Binding-site contacts:
Ligand atom O7 contacts residue HIS74 of chain 3.B at 4.3 Å.
Ligand atom C3 contacts residue ASN75 of chain 3.B at 3.8 Å.
Ligand atom C5 contacts residue ASN75 of chain 3.B at 3.6 Å.
Ligand atom C2 contacts residue ASN75 of chain 3.B at 2.5 Å.
Ligand atom N2 contacts residue THR77 of chain 3.B at 4.3 Å.
Ligand atom N2 contacts residue ASN75 of chain 3.B at 2.9 Å (h-bond).
Ligand atom C1 contacts residue THR77 of chain 3.B at 4.0 Å.
Ligand atom C7 contacts residue ASN75 of chain 3.B at 3.4 Å.
Ligand atom C1 contacts residue ASN75 of chain 3.B at 1.4 Å.
Ligand atom C8 contacts residue ASN75 of chain 3.B at 3.4 Å.
Ligand atom O5 contacts residue MET107 of chain 3.B at 4.5 Å.
Ligand atom C4 contacts residue ASN75 of chain 3.B at 4.2 Å.
Ligand atom O5 contacts residue ASN75 of chain 3.B at 2.3 Å (h-bond).
Ligand atom O7 contacts residue ASN75 of chain 3.B at 3.4 Å (h-bond).

Sequence of chain 3.B:
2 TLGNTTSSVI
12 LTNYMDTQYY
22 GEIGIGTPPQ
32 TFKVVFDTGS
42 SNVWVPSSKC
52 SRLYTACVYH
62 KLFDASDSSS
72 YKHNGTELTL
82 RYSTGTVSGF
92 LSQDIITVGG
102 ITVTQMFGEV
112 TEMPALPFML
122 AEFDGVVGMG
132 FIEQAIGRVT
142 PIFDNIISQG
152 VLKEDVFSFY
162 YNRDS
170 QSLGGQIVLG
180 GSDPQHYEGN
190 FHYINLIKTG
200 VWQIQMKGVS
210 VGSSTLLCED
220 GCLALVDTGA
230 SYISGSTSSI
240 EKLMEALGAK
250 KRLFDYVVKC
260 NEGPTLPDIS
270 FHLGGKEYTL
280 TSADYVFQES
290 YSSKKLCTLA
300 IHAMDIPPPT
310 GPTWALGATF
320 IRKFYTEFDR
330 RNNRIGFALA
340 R

The small molecule below binds the protein below.
Small molecule (SMILES): CC(=O)N[C@@H]1[C@@H](O)[C@H](O)[C@@H](CO)O[C@H]1O